Binding-site contacts:
Ligand atom O15 contacts residue ARG397 of chain 1.E at 2.7 Å (salt-bridge).
Ligand atom O2 contacts residue ASP123 of chain 1.E at 3.5 Å (salt-bridge).
Ligand atom O10 contacts residue ARG120 of chain 1.E at 2.9 Å (salt-bridge).
Ligand atom O14 contacts residue ILE327 of chain 1.E at 2.6 Å (h-bond).
Ligand atom O12 contacts residue ASN23 of chain 1.E at 3.2 Å.
Ligand atom O2 contacts residue PRO121 of chain 1.E at 3.4 Å.
Ligand atom O19 contacts residue ARG371 of chain 1.E at 2.9 Å (salt-bridge).
Ligand atom O11 contacts residue PRO121 of chain 1.E at 3.4 Å.
Ligand atom O9 contacts residue GLY164 of chain 1.E at 3.0 Å (h-bond).
Ligand atom O18 contacts residue LEU370 of chain 1.E at 3.4 Å.
Ligand atom C8 contacts residue ASN23 of chain 1.E at 3.3 Å.
Ligand atom C19 contacts residue ARG331 of chain 1.E at 3.4 Å.
Ligand atom O1 contacts residue LEU124 of chain 1.E at 2.7 Å (h-bond).
Ligand atom O13 contacts residue LYS22 of chain 1.E at 3.0 Å (salt-bridge).
Ligand atom O9 contacts residue EDO1 of chain 1.Z at 2.8 Å (h-bond).
Ligand atom O1 contacts residue VAL122 of chain 1.E at 2.9 Å.
Ligand atom O18 contacts residue LYS22 of chain 1.E at 3.0 Å (salt-bridge).
Ligand atom O6 contacts residue SER162 of chain 1.E at 2.6 Å (h-bond).
Ligand atom O6 contacts residue GLY164 of chain 1.E at 3.3 Å (h-bond).
Ligand atom C1 contacts residue PRO121 of chain 1.E at 3.1 Å (hydrophobic).
Ligand atom O17 contacts residue ARG120 of chain 1.E at 3.1 Å (salt-bridge).
Ligand atom O19 contacts residue ALA305 of chain 1.E at 3.2 Å.
Ligand atom O18 contacts residue ARG371 of chain 1.E at 2.7 Å (salt-bridge).
Ligand atom O2 contacts residue LYS160 of chain 1.E at 3.3 Å (salt-bridge).
Ligand atom O16 contacts residue ARG120 of chain 1.E at 2.9 Å (salt-bridge).
Ligand atom O21 contacts residue ASN23 of chain 1.E at 3.4 Å (h-bond).
Ligand atom O8 contacts residue ARG120 of chain 1.E at 3.3 Å (salt-bridge).
Ligand atom N1 contacts residue ASP123 of chain 1.E at 2.7 Å (salt-bridge).
Ligand atom O10 contacts residue EDO1 of chain 1.Z at 3.0 Å (h-bond).
Ligand atom C7 contacts residue ASN23 of chain 1.E at 3.1 Å.
Ligand atom O19 contacts residue ARG331 of chain 1.E at 3.1 Å (salt-bridge).
Ligand atom O1 contacts residue ASP123 of chain 1.E at 3.1 Å (salt-bridge).
Ligand atom N1 contacts residue PRO121 of chain 1.E at 3.3 Å (h-bond).
Ligand atom C15 contacts residue ILE327 of chain 1.E at 3.2 Å (hydrophobic).
Ligand atom O17 contacts residue ARG397 of chain 1.E at 3.3 Å (salt-bridge).
Ligand atom C6 contacts residue PRO121 of chain 1.E at 3.3 Å (hydrophobic).
Ligand atom O15 contacts residue LYS22 of chain 1.E at 3.0 Å (salt-bridge).
Ligand atom O5 contacts residue SER162 of chain 1.E at 3.3 Å.
Ligand atom O11 contacts residue ARG120 of chain 1.E at 3.2 Å.
Ligand atom O5 contacts residue VAL163 of chain 1.E at 2.8 Å (h-bond).

Sequence of chain 1.E:
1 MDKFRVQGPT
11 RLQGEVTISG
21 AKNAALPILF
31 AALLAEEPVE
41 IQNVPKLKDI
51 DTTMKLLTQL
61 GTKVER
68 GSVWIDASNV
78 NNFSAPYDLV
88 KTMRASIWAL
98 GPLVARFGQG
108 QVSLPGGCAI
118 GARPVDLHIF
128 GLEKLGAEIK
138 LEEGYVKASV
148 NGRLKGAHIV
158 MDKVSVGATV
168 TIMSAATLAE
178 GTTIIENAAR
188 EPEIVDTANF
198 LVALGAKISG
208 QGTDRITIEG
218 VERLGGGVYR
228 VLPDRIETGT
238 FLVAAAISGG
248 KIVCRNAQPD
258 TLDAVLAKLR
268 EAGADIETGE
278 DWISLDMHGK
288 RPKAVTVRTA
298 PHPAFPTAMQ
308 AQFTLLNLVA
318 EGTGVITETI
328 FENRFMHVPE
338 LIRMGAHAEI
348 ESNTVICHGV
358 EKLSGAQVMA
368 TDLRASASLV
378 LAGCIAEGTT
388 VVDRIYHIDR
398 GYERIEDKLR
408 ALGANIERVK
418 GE

A small-molecule ligand and the protein it binds are described below.
Small molecule (SMILES): CC(=O)N[C@H]1[C@@H](O[P](=O)(O)O[P](=O)(O)OC[C@H]2O[C@@H](n3ccc(=O)[nH]c3=O)[C@H](O)[C@@H]2O)O[C@H](CO)[C@@H](O)[C@@H]1O[C@@](C)(OP(=O)(O)O)C(=O)O